Binding-site contacts:
Ligand atom P contacts residue PRO350 of chain 1.A at 4.2 Å.
Ligand atom O1P contacts residue GLY355 of chain 1.A at 3.6 Å.
Ligand atom O1P contacts residue ARG388 of chain 1.A at 3.4 Å (salt-bridge).
Ligand atom O2 contacts residue LEU236 of chain 1.A at 3.7 Å.
Ligand atom O5 contacts residue ASN271 of chain 1.A at 3.3 Å (h-bond).
Ligand atom O3P contacts residue PRO350 of chain 1.A at 4.1 Å.
Ligand atom P contacts residue ARG351 of chain 1.A at 3.9 Å.
Ligand atom C2 contacts residue LEU236 of chain 1.A at 4.4 Å (hydrophobic).
Ligand atom O3P contacts residue HIS348 of chain 1.A at 2.5 Å (h-bond).
Ligand atom O1 contacts residue LEU236 of chain 1.A at 4.1 Å.
Ligand atom C6 contacts residue ASN271 of chain 1.A at 4.2 Å.
Ligand atom O2P contacts residue THR352 of chain 1.A at 3.2 Å (h-bond).
Ligand atom P contacts residue ARG385 of chain 1.A at 3.6 Å.
Ligand atom O1P contacts residue ARG385 of chain 1.A at 3.1 Å (salt-bridge).
Ligand atom O3P contacts residue ARG388 of chain 1.A at 3.2 Å (salt-bridge).
Ligand atom P contacts residue ARG388 of chain 1.A at 4.1 Å.
Ligand atom C6 contacts residue HIS348 of chain 1.A at 4.0 Å.
Ligand atom C1 contacts residue ARG385 of chain 1.A at 3.5 Å.
Ligand atom O6 contacts residue THR352 of chain 1.A at 3.6 Å.
Ligand atom O1P contacts residue THR352 of chain 1.A at 2.9 Å (h-bond).
Ligand atom C5 contacts residue ASN271 of chain 1.A at 3.4 Å.
Ligand atom O1P contacts residue ARG351 of chain 1.A at 4.1 Å.
Ligand atom O1P contacts residue PRO350 of chain 1.A at 4.1 Å.
Ligand atom O2P contacts residue ARG351 of chain 1.A at 2.7 Å (salt-bridge).
Ligand atom C1 contacts residue ASN271 of chain 1.A at 3.8 Å.
Ligand atom O1 contacts residue ARG385 of chain 1.A at 3.9 Å.
Ligand atom P contacts residue HIS348 of chain 1.A at 3.8 Å.
Ligand atom O1 contacts residue LYS273 of chain 1.A at 3.8 Å.
Ligand atom O6 contacts residue ARG385 of chain 1.A at 3.1 Å (salt-bridge).
Ligand atom O3P contacts residue GLU270 of chain 1.A at 3.6 Å.
Ligand atom C6 contacts residue GLU270 of chain 1.A at 3.8 Å.
Ligand atom C2 contacts residue ARG385 of chain 1.A at 4.3 Å.
Ligand atom C3 contacts residue LEU236 of chain 1.A at 4.3 Å (hydrophobic).
Ligand atom C6 contacts residue ARG385 of chain 1.A at 4.0 Å.
Ligand atom P contacts residue THR352 of chain 1.A at 3.9 Å.
Ligand atom O2P contacts residue HIS348 of chain 1.A at 4.0 Å.
Ligand atom O1 contacts residue ASN271 of chain 1.A at 3.0 Å (h-bond).
Ligand atom O3P contacts residue ARG385 of chain 1.A at 4.2 Å.
Ligand atom O2P contacts residue PRO350 of chain 1.A at 3.7 Å.
Ligand atom O5 contacts residue ARG385 of chain 1.A at 3.8 Å.

Sequence of chain 1.A:
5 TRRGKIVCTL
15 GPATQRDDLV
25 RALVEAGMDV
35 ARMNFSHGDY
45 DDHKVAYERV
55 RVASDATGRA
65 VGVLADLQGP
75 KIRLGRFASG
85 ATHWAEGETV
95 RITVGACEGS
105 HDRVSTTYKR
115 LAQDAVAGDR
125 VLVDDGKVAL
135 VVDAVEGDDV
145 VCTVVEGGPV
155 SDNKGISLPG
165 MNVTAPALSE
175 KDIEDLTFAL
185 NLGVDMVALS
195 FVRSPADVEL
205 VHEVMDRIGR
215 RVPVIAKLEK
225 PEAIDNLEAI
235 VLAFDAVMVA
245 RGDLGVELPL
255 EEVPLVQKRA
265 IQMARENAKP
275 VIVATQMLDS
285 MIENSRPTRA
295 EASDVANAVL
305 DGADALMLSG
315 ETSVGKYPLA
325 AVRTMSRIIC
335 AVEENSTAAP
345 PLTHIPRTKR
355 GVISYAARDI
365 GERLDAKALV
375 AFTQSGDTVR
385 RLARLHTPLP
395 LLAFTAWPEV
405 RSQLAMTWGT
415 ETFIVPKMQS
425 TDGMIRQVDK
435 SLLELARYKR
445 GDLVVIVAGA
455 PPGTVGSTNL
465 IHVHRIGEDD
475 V

A protein and the small-molecule ligand that binds it are described below.
Small molecule (SMILES): O=P(O)(O)OC[C@H]1O[C@H](O)[C@H](O)[C@@H](O)[C@@H]1O